Binding-site contacts:
Ligand atom C4 contacts residue U1 of chain 56.G at 3.7 Å.
Ligand atom C6 contacts residue U2 of chain 56.G at 3.4 Å.
Ligand atom O2' contacts residue LEU64 of chain 51.C at 3.9 Å.
Ligand atom C2 contacts residue C6 of chain 56.G at 3.4 Å.
Ligand atom N3 contacts residue A4 of chain 56.G at 3.8 Å.
Ligand atom C2 contacts residue U3 of chain 56.G at 3.8 Å.
Ligand atom OP1 contacts residue LEU56 of chain 51.C at 2.8 Å.
Ligand atom O2 contacts residue C6 of chain 56.G at 2.9 Å (h-bond).
Ligand atom O4 contacts residue A4 of chain 56.G at 2.6 Å (h-bond).
Ligand atom N1 contacts residue U3 of chain 56.G at 3.8 Å.
Ligand atom C2 contacts residue U1 of chain 56.G at 3.9 Å.
Ligand atom C5 contacts residue U5 of chain 56.G at 3.9 Å.
Ligand atom O2 contacts residue U2 of chain 56.G at 3.6 Å.
Ligand atom N6 contacts residue U2 of chain 56.G at 2.6 Å (h-bond).
Ligand atom C4 contacts residue A4 of chain 56.G at 3.2 Å.
Ligand atom C6 contacts residue U5 of chain 56.G at 3.6 Å.
Ligand atom O2' contacts residue THR57 of chain 51.C at 3.2 Å.
Ligand atom OP1 contacts residue LYS12 of chain 51.F at 3.9 Å.
Ligand atom N3 contacts residue GLN61 of chain 51.C at 3.6 Å.
Ligand atom O4 contacts residue U5 of chain 56.G at 2.8 Å (h-bond).
Ligand atom O2 contacts residue GLN61 of chain 51.C at 3.9 Å.
Ligand atom OP1 contacts residue LYS68 of chain 51.C at 3.2 Å (salt-bridge).
Ligand atom N3 contacts residue C6 of chain 56.G at 3.2 Å (h-bond).
Ligand atom OP1 contacts residue LYS8 of chain 51.F at 3.1 Å.
Ligand atom C4 contacts residue U5 of chain 56.G at 3.7 Å.
Ligand atom N3 contacts residue U2 of chain 56.G at 3.6 Å.
Ligand atom OP1 contacts residue PHE76 of chain 51.C at 3.7 Å.
Ligand atom C2 contacts residue GLN61 of chain 51.C at 3.9 Å.
Ligand atom OP2 contacts residue LYS8 of chain 51.F at 3.8 Å.
Ligand atom C5 contacts residue A4 of chain 56.G at 2.8 Å.
Ligand atom O2 contacts residue U1 of chain 56.G at 2.9 Å (h-bond).
Ligand atom N3 contacts residue U1 of chain 56.G at 3.9 Å.
Ligand atom C2 contacts residue U2 of chain 56.G at 3.6 Å.
Ligand atom O4 contacts residue U1 of chain 56.G at 2.8 Å (h-bond).
Ligand atom N3 contacts residue U1 of chain 56.G at 3.8 Å.
Ligand atom C2 contacts residue A4 of chain 56.G at 3.9 Å.
Ligand atom N3 contacts residue U5 of chain 56.G at 3.6 Å.
Ligand atom N1 contacts residue U5 of chain 56.G at 3.7 Å.
Ligand atom C6 contacts residue A4 of chain 56.G at 3.7 Å.
Ligand atom N1 contacts residue U2 of chain 56.G at 2.8 Å.

Sequence of chain 56.C:
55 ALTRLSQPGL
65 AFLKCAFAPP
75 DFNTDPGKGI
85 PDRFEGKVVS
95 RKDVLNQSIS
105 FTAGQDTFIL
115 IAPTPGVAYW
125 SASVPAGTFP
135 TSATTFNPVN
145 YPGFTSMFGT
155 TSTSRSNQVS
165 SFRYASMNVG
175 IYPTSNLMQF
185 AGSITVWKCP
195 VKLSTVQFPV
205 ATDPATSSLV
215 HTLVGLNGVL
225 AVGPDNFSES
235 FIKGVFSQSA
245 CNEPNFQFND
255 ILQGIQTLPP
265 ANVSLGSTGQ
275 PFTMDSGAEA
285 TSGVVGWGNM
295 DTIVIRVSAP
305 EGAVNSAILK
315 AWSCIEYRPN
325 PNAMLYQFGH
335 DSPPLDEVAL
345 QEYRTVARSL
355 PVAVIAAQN

Sequence of chain 51.F:
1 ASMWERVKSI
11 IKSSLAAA

Sequence of chain 51.C:
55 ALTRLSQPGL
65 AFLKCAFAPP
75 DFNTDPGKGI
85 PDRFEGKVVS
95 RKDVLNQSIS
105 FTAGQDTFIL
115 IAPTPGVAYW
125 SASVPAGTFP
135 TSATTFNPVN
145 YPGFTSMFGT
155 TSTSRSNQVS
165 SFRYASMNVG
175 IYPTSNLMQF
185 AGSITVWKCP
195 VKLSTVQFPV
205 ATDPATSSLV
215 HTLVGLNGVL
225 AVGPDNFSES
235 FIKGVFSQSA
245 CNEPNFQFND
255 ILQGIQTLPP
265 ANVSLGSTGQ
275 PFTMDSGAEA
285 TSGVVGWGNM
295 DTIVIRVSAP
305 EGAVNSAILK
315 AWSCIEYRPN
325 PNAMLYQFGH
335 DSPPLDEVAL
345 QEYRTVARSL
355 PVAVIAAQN

This protein binds this small molecule.
Small molecule (SMILES): Nc1ccn([C@@H]2O[C@H](CO[P](=O)(O)O[C@H]3[C@@H](O)[C@H](n4ccc(=O)[nH]c4=O)O[C@@H]3CO[P](=O)(O)O[C@H]3[C@@H](O)[C@H](n4cnc5c(N)ncnc54)O[C@@H]3CO)[C@@H](O[P](=O)(O)OC[C@H]3O[C@@H](n4ccc(=O)[nH]c4=O)[C@H](O)[C@@H]3O)[C@H]2O)c(=O)n1.O=c1ccn([C@@H]2O[C@H](CO[P](=O)(O)O[C@H]3[C@@H](O)[C@H](n4ccc(=O)[nH]c4=O)O[C@@H]3CO[P](=O)(O)O[C@H]3[C@@H](O)[C@H](n4ccc(=O)[nH]c4=O)O[C@@H]3CO)[C@@H](O)[C@H]2O)c(=O)[nH]1